The small molecule below binds the protein below.
Small molecule (SMILES): COc1ccc(N2CCN(c3cccc(C)c3)CC2)nn1

Binding-site contacts:
Ligand atom C14 contacts residue ILE101 of chain 58.A at 4.1 Å (hydrophobic).
Ligand atom C18 contacts residue PHE182 of chain 58.A at 4.0 Å (hydrophobic).
Ligand atom C14 contacts residue LEU187 of chain 58.A at 4.3 Å (hydrophobic).
Ligand atom C19 contacts residue ILE125 of chain 58.A at 3.2 Å (hydrophobic).
Ligand atom C1 contacts residue MET195 of chain 58.A at 4.3 Å (hydrophobic).
Ligand atom C17 contacts residue ILE101 of chain 58.A at 3.8 Å (hydrophobic).
Ligand atom C11 contacts residue HIS241 of chain 58.A at 3.7 Å.
Ligand atom C21 contacts residue ILE101 of chain 58.A at 4.0 Å (hydrophobic).
Ligand atom N5 contacts residue TYR193 of chain 58.A at 4.0 Å.
Ligand atom C21 contacts residue ILE220 of chain 58.A at 3.5 Å (hydrophobic).
Ligand atom C16 contacts residue TYR147 of chain 58.A at 4.3 Å (hydrophobic).
Ligand atom N4 contacts residue MET217 of chain 58.A at 3.3 Å.
Ligand atom C17 contacts residue TYR147 of chain 58.A at 4.0 Å (hydrophobic).
Ligand atom C3 contacts residue LEU103 of chain 58.A at 4.2 Å (hydrophobic).
Ligand atom O2 contacts residue TYR193 of chain 58.A at 3.4 Å.
Ligand atom C10 contacts residue HIS241 of chain 58.A at 3.6 Å.
Ligand atom O2 contacts residue MET195 of chain 58.A at 4.4 Å.
Ligand atom C20 contacts residue ILE125 of chain 58.A at 3.4 Å (hydrophobic).
Ligand atom C14 contacts residue MET217 of chain 58.A at 3.9 Å (hydrophobic).
Ligand atom C8 contacts residue LEU103 of chain 58.A at 3.1 Å (hydrophobic).
Ligand atom C21 contacts residue TYR147 of chain 58.A at 2.7 Å (hydrophobic).
Ligand atom C1 contacts residue TYR193 of chain 58.A at 3.8 Å (hydrophobic).
Ligand atom C7 contacts residue THR102 of chain 58.A at 4.2 Å.
Ligand atom C13 contacts residue ILE101 of chain 58.A at 3.4 Å (hydrophobic).
Ligand atom C8 contacts residue PHE121 of chain 58.A at 4.3 Å (hydrophobic).
Ligand atom C13 contacts residue THR102 of chain 58.A at 4.3 Å.
Ligand atom C17 contacts residue ILE220 of chain 58.A at 3.9 Å (hydrophobic).
Ligand atom N4 contacts residue TYR193 of chain 58.A at 3.5 Å.
Ligand atom C7 contacts residue LEU103 of chain 58.A at 3.2 Å (hydrophobic).
Ligand atom N5 contacts residue MET217 of chain 58.A at 3.3 Å (h-bond).
Ligand atom C1 contacts residue TYR194 of chain 58.A at 4.2 Å (hydrophobic).
Ligand atom C6 contacts residue THR102 of chain 58.A at 4.3 Å.
Ligand atom C18 contacts residue ILE220 of chain 58.A at 4.3 Å (hydrophobic).
Ligand atom C10 contacts residue SER123 of chain 58.A at 4.2 Å.
Ligand atom C3 contacts residue TYR193 of chain 58.A at 3.8 Å (hydrophobic).
Ligand atom C18 contacts residue ILE125 of chain 58.A at 4.2 Å (hydrophobic).
Ligand atom C16 contacts residue ILE101 of chain 58.A at 3.5 Å (hydrophobic).
Ligand atom C15 contacts residue ILE101 of chain 58.A at 4.1 Å (hydrophobic).
Ligand atom C3 contacts residue PHE121 of chain 58.A at 4.4 Å (hydrophobic).
Ligand atom C1 contacts residue ASN215 of chain 58.A at 3.6 Å.

Sequence of chain 58.A:
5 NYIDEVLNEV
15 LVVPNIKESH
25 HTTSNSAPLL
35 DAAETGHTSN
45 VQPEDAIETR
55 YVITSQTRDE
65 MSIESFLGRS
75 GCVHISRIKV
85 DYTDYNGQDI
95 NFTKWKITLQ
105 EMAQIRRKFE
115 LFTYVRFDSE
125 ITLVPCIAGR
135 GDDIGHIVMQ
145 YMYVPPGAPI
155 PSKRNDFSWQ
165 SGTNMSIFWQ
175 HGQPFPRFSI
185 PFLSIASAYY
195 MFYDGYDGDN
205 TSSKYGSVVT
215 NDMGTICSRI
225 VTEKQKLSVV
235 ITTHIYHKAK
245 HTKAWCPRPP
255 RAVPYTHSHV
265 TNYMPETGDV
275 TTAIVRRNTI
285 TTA